The protein below binds the small molecule below.
Small molecule (SMILES): Nc1cc(-n2ccnc2)c2cc(O)cc(O)c2n1

Sequence of chain 1.A:
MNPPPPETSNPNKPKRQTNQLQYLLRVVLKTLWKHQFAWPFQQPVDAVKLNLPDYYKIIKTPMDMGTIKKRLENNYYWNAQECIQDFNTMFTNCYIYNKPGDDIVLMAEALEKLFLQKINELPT

Binding-site contacts:
Ligand atom N10 contacts residue TYR97 of chain 1.A at 3.6 Å.
Ligand atom C2 contacts residue VAL45 of chain 1.A at 3.5 Å (hydrophobic).
Ligand atom O11 contacts residue TYR55 of chain 1.A at 3.8 Å.
Ligand atom O13 contacts residue PRO40 of chain 1.A at 2.6 Å (h-bond).
Ligand atom C2 contacts residue PRO40 of chain 1.A at 3.8 Å (hydrophobic).
Ligand atom C4 contacts residue ASN98 of chain 1.A at 3.8 Å.
Ligand atom C18 contacts residue LEU50 of chain 1.A at 3.7 Å (hydrophobic).
Ligand atom N12 contacts residue TYR97 of chain 1.A at 3.5 Å.
Ligand atom C9 contacts residue ASN98 of chain 1.A at 3.5 Å.
Ligand atom C8 contacts residue LEU52 of chain 1.A at 4.0 Å (hydrophobic).
Ligand atom C9 contacts residue LEU52 of chain 1.A at 4.2 Å (hydrophobic).
Ligand atom N12 contacts residue LEU52 of chain 1.A at 4.3 Å.
Ligand atom C5 contacts residue ASN98 of chain 1.A at 3.9 Å.
Ligand atom O11 contacts residue ASN98 of chain 1.A at 2.9 Å (h-bond).
Ligand atom C16 contacts residue LEU50 of chain 1.A at 3.4 Å (hydrophobic).
Ligand atom C4 contacts residue TYR55 of chain 1.A at 4.2 Å (hydrophobic).
Ligand atom C1 contacts residue ILE104 of chain 1.A at 3.9 Å (hydrophobic).
Ligand atom O11 contacts residue TYR97 of chain 1.A at 3.7 Å.
Ligand atom C18 contacts residue TRP39 of chain 1.A at 4.2 Å (hydrophobic).
Ligand atom N17 contacts residue TRP39 of chain 1.A at 3.6 Å.
Ligand atom N14 contacts residue LEU50 of chain 1.A at 4.0 Å.
Ligand atom N12 contacts residue ILE104 of chain 1.A at 4.2 Å.
Ligand atom C15 contacts residue LEU50 of chain 1.A at 4.2 Å (hydrophobic).
Ligand atom C7 contacts residue LEU52 of chain 1.A at 4.1 Å (hydrophobic).
Ligand atom C1 contacts residue PRO40 of chain 1.A at 4.2 Å (hydrophobic).
Ligand atom C1 contacts residue VAL45 of chain 1.A at 4.2 Å (hydrophobic).
Ligand atom O13 contacts residue PHE41 of chain 1.A at 4.0 Å.
Ligand atom N12 contacts residue ASN98 of chain 1.A at 2.7 Å (h-bond).
Ligand atom C5 contacts residue ILE104 of chain 1.A at 3.7 Å (hydrophobic).
Ligand atom C9 contacts residue ILE104 of chain 1.A at 4.0 Å (hydrophobic).
Ligand atom N10 contacts residue ILE104 of chain 1.A at 3.9 Å.
Ligand atom N17 contacts residue LEU50 of chain 1.A at 3.4 Å.
Ligand atom O13 contacts residue VAL45 of chain 1.A at 3.4 Å.
Ligand atom C6 contacts residue ILE104 of chain 1.A at 3.9 Å (hydrophobic).
Ligand atom C2 contacts residue ILE104 of chain 1.A at 4.2 Å (hydrophobic).
Ligand atom C9 contacts residue TYR97 of chain 1.A at 3.9 Å (hydrophobic).
Ligand atom C4 contacts residue ILE104 of chain 1.A at 4.0 Å (hydrophobic).
Ligand atom C3 contacts residue VAL45 of chain 1.A at 3.7 Å (hydrophobic).
Ligand atom O11 contacts residue CYS94 of chain 1.A at 3.8 Å.
Ligand atom N10 contacts residue ASN98 of chain 1.A at 3.2 Å (h-bond).